Binding-site contacts:
Ligand atom C13 contacts residue TYR218 of chain 1.B at 3.7 Å (hydrophobic).
Ligand atom O5 contacts residue ALA315 of chain 1.B at 3.5 Å (h-bond).
Ligand atom N2 contacts residue ALA315 of chain 1.B at 3.2 Å (h-bond).
Ligand atom N1 contacts residue TYR147 of chain 1.B at 3.7 Å.
Ligand atom C12 contacts residue ALA315 of chain 1.B at 4.0 Å (hydrophobic).
Ligand atom C11 contacts residue ALA315 of chain 1.B at 3.8 Å (hydrophobic).
Ligand atom C10 contacts residue ALA315 of chain 1.B at 3.4 Å (hydrophobic).
Ligand atom O1 contacts residue ASN343 of chain 1.B at 3.6 Å.
Ligand atom S1 contacts residue LEU116 of chain 1.B at 3.8 Å.
Ligand atom N2 contacts residue SER61 of chain 1.B at 3.6 Å.
Ligand atom O3 contacts residue SER61 of chain 1.B at 2.3 Å (h-bond).
Ligand atom N1 contacts residue SER61 of chain 1.B at 3.4 Å (h-bond).
Ligand atom N3 contacts residue THR316 of chain 1.B at 3.8 Å.
Ligand atom C6 contacts residue TYR147 of chain 1.B at 3.8 Å (hydrophobic).
Ligand atom N3 contacts residue ALA315 of chain 1.B at 3.3 Å (h-bond).
Ligand atom N5 contacts residue THR316 of chain 1.B at 3.6 Å.
Ligand atom O2 contacts residue THR313 of chain 1.B at 3.9 Å.
Ligand atom C14 contacts residue GLY317 of chain 1.B at 3.8 Å.
Ligand atom C8 contacts residue TYR147 of chain 1.B at 3.9 Å (hydrophobic).
Ligand atom C12 contacts residue THR316 of chain 1.B at 3.8 Å.
Ligand atom C10 contacts residue THR316 of chain 1.B at 4.0 Å.
Ligand atom O3 contacts residue GLY314 of chain 1.B at 3.4 Å.
Ligand atom C11 contacts residue ASN340 of chain 1.B at 3.7 Å.
Ligand atom S2 contacts residue TYR218 of chain 1.B at 3.3 Å.
Ligand atom O3 contacts residue ALA315 of chain 1.B at 2.8 Å (h-bond).
Ligand atom O2 contacts residue TYR147 of chain 1.B at 4.0 Å.
Ligand atom O4 contacts residue TYR218 of chain 1.B at 4.0 Å.
Ligand atom C3 contacts residue LEU290 of chain 1.B at 3.6 Å (hydrophobic).
Ligand atom N5 contacts residue GLY317 of chain 1.B at 3.4 Å (h-bond).
Ligand atom C8 contacts residue ALA315 of chain 1.B at 3.8 Å (hydrophobic).
Ligand atom C9 contacts residue ALA315 of chain 1.B at 3.6 Å (hydrophobic).
Ligand atom O1 contacts residue ASN286 of chain 1.B at 3.6 Å (h-bond).
Ligand atom N4 contacts residue GLY317 of chain 1.B at 3.6 Å.
Ligand atom C6 contacts residue SER61 of chain 1.B at 3.2 Å.
Ligand atom O3 contacts residue GLY60 of chain 1.B at 3.8 Å.
Ligand atom C7 contacts residue SER61 of chain 1.B at 2.5 Å.
Ligand atom C8 contacts residue SER61 of chain 1.B at 1.4 Å.
Ligand atom C3 contacts residue ASN286 of chain 1.B at 3.5 Å.
Ligand atom S2 contacts residue VAL208 of chain 1.B at 3.4 Å.
Ligand atom O4 contacts residue GLN117 of chain 1.B at 3.8 Å.

The small molecule below binds the protein below.
Small molecule (SMILES): C=C1CSC(C(C=O)NC(=O)/C(=N\OC)c2csc(N)n2)N=C1C(=O)O

Sequence of chain 1.B:
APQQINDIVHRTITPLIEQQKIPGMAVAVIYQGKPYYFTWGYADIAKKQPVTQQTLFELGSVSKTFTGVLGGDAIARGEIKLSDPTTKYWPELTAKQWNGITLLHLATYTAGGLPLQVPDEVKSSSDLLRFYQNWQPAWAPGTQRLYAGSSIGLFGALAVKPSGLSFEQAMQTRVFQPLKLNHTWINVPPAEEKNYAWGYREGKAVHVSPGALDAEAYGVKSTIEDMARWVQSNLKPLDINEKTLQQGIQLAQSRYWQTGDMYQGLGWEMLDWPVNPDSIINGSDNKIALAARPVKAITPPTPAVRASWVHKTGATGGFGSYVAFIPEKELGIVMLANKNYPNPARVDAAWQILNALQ